Sequence of chain 2.B:
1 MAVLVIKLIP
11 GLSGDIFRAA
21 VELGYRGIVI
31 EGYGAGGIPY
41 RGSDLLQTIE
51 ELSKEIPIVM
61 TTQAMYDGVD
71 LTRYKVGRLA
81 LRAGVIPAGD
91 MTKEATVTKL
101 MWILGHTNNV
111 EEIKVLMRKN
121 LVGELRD

Binding-site contacts:
Ligand atom C contacts residue GLY42 of chain 2.B at 4.3 Å.
Ligand atom N contacts residue GLY42 of chain 2.B at 3.7 Å.
Ligand atom O contacts residue GLY42 of chain 2.B at 3.1 Å (h-bond).
Ligand atom CD2 contacts residue ARG41 of chain 2.B at 3.3 Å.
Ligand atom CB contacts residue ARG41 of chain 2.B at 3.7 Å.
Ligand atom CD1 contacts residue ARG41 of chain 2.B at 4.2 Å.
Ligand atom CG contacts residue ARG41 of chain 2.B at 3.9 Å.
Ligand atom CG2 contacts residue TYR40 of chain 2.B at 4.2 Å (hydrophobic).
Ligand atom CB contacts residue TYR40 of chain 2.B at 4.4 Å (hydrophobic).
Ligand atom O contacts residue GLY42 of chain 2.B at 4.5 Å.
Ligand atom O contacts residue ARG41 of chain 2.B at 4.3 Å.
Ligand atom O contacts residue TYR40 of chain 2.B at 4.2 Å.
Ligand atom N contacts residue ARG41 of chain 2.B at 3.2 Å.
Ligand atom CG2 contacts residue ARG41 of chain 2.B at 4.1 Å.
Ligand atom ND2 contacts residue GLN47 of chain 2.B at 4.5 Å.
Ligand atom CA contacts residue TYR40 of chain 2.B at 4.0 Å (hydrophobic).
Ligand atom CG1 contacts residue TYR40 of chain 2.B at 3.6 Å (hydrophobic).
Ligand atom CA contacts residue ARG41 of chain 2.B at 4.2 Å.
Ligand atom N contacts residue GLY42 of chain 2.B at 4.2 Å.
Ligand atom C contacts residue GLY42 of chain 2.B at 3.8 Å.

A small-molecule ligand and the protein it binds are described below.
Small molecule (SMILES): CC(C)C[C@H](N)C(=O)N[C@H](C(=O)N[C@H](C(=O)N[C@H](C=O)CC(N)=O)C(C)C)C(C)C